Sequence of chain 1.B:
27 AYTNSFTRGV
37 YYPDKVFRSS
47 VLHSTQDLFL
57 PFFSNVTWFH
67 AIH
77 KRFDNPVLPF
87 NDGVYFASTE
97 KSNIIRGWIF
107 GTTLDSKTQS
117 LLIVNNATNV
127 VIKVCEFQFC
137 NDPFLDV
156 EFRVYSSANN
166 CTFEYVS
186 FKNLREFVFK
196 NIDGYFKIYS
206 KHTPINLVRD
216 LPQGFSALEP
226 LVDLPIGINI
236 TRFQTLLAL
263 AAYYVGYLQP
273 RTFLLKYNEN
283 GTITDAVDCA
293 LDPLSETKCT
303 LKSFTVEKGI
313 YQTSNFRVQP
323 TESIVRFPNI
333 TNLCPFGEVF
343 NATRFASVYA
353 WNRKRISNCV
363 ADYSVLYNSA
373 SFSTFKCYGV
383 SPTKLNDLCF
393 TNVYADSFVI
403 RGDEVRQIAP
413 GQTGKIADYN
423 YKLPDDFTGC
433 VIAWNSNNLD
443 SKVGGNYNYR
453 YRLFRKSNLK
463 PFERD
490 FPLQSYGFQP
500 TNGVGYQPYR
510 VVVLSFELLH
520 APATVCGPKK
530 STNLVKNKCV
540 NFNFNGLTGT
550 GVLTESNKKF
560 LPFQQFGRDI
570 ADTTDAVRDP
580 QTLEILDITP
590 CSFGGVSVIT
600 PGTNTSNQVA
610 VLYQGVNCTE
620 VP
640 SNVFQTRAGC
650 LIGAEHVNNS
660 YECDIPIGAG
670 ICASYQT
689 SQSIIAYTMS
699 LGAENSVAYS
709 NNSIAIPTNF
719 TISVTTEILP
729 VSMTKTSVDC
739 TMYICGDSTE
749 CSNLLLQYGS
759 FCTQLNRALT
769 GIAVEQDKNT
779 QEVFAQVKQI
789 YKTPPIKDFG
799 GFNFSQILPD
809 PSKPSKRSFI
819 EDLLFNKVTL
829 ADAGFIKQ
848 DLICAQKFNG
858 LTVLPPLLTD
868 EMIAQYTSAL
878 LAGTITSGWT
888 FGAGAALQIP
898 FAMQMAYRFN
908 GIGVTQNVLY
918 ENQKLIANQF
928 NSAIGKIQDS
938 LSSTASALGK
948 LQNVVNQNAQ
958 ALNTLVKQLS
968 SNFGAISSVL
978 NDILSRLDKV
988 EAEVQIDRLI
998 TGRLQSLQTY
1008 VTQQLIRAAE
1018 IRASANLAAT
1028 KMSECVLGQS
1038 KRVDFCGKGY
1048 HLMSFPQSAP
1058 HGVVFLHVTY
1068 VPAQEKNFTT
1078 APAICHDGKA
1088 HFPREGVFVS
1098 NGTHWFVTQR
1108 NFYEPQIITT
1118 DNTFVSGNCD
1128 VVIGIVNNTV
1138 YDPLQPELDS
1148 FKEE

Binding-site contacts:
Ligand atom C3 contacts residue THR1100 of chain 1.B at 3.5 Å.
Ligand atom C2 contacts residue THR1100 of chain 1.B at 3.5 Å.
Ligand atom C8 contacts residue ASN1098 of chain 1.B at 4.1 Å.
Ligand atom N2 contacts residue THR1100 of chain 1.B at 2.9 Å (h-bond).
Ligand atom C8 contacts residue THR1100 of chain 1.B at 4.2 Å.
Ligand atom O7 contacts residue HIS1101 of chain 1.B at 3.0 Å (h-bond).
Ligand atom N2 contacts residue ASN1098 of chain 1.B at 2.9 Å (h-bond).
Ligand atom C7 contacts residue HIS1101 of chain 1.B at 4.1 Å.
Ligand atom C1 contacts residue PHE1103 of chain 1.B at 4.5 Å (hydrophobic).
Ligand atom O3 contacts residue HIS1101 of chain 1.B at 4.3 Å.
Ligand atom C3 contacts residue HIS1101 of chain 1.B at 3.5 Å.
Ligand atom O7 contacts residue ASN1098 of chain 1.B at 3.4 Å (h-bond).
Ligand atom O5 contacts residue ASN1098 of chain 1.B at 2.4 Å (h-bond).
Ligand atom C8 contacts residue HIS1101 of chain 1.B at 4.5 Å.
Ligand atom C6 contacts residue PHE1103 of chain 1.B at 3.5 Å (hydrophobic).
Ligand atom C4 contacts residue ASN1098 of chain 1.B at 4.2 Å.
Ligand atom C7 contacts residue ASN1098 of chain 1.B at 3.3 Å.
Ligand atom C3 contacts residue ASN1098 of chain 1.B at 3.8 Å.
Ligand atom C8 contacts residue ILE1114 of chain 1.B at 4.4 Å (hydrophobic).
Ligand atom O4 contacts residue HIS1101 of chain 1.B at 3.5 Å.
Ligand atom C7 contacts residue THR1100 of chain 1.B at 4.0 Å.
Ligand atom C5 contacts residue PHE1103 of chain 1.B at 3.8 Å (hydrophobic).
Ligand atom C1 contacts residue HIS1101 of chain 1.B at 3.8 Å.
Ligand atom C1 contacts residue THR1100 of chain 1.B at 3.6 Å.
Ligand atom O5 contacts residue HIS1101 of chain 1.B at 4.2 Å.
Ligand atom O3 contacts residue THR1100 of chain 1.B at 4.2 Å.
Ligand atom C5 contacts residue ASN1098 of chain 1.B at 3.7 Å.
Ligand atom C2 contacts residue ASN1098 of chain 1.B at 2.5 Å.
Ligand atom C2 contacts residue HIS1101 of chain 1.B at 4.1 Å.
Ligand atom C4 contacts residue HIS1101 of chain 1.B at 3.8 Å.
Ligand atom C1 contacts residue ASN1098 of chain 1.B at 1.4 Å.
Ligand atom C5 contacts residue HIS1101 of chain 1.B at 3.5 Å.
Ligand atom O5 contacts residue PHE1103 of chain 1.B at 3.7 Å.

The small molecule below binds the protein below.
Small molecule (SMILES): CC(=O)N[C@H]1[C@H](O[C@H]2[C@H](O)[C@@H](NC(C)=O)CO[C@@H]2CO)O[C@H](CO)[C@@H](O)[C@@H]1O